Binding-site contacts:
Ligand atom C28 contacts residue ARG108 of chain 1.A at 3.6 Å.
Ligand atom C4 contacts residue SER112 of chain 1.A at 3.5 Å.
Ligand atom C3 contacts residue TYR28 of chain 1.A at 3.5 Å (hydrophobic).
Ligand atom C27 contacts residue VAL68 of chain 1.A at 4.0 Å (hydrophobic).
Ligand atom C23 contacts residue HIS231 of chain 1.A at 3.5 Å.
Ligand atom C18 contacts residue VAL68 of chain 1.A at 3.6 Å (hydrophobic).
Ligand atom O2 contacts residue SER109 of chain 1.A at 3.4 Å.
Ligand atom C4 contacts residue CYS122 of chain 1.A at 3.5 Å (hydrophobic).
Ligand atom O1 contacts residue ARG108 of chain 1.A at 2.9 Å (salt-bridge).
Ligand atom C1 contacts residue ARG108 of chain 1.A at 3.8 Å.
Ligand atom C22 contacts residue HIS139 of chain 1.A at 3.7 Å.
Ligand atom O2 contacts residue SER112 of chain 1.A at 2.9 Å (h-bond).
Ligand atom C6 contacts residue TRP120 of chain 1.A at 3.9 Å (hydrophobic).
Ligand atom C9 contacts residue TRP120 of chain 1.A at 3.5 Å (hydrophobic).
Ligand atom C10 contacts residue SER109 of chain 1.A at 3.9 Å.
Ligand atom C27 contacts residue HIS231 of chain 1.A at 3.8 Å.
Ligand atom C7 contacts residue SER109 of chain 1.A at 3.5 Å.
Ligand atom O2 contacts residue TYR28 of chain 1.A at 2.7 Å (h-bond).
Ligand atom O3 contacts residue TYR235 of chain 1.A at 3.7 Å.
Ligand atom C2 contacts residue TYR28 of chain 1.A at 4.0 Å (hydrophobic).
Ligand atom O2 contacts residue ARG108 of chain 1.A at 3.9 Å.
Ligand atom C28 contacts residue TYR28 of chain 1.A at 3.8 Å (hydrophobic).
Ligand atom C3 contacts residue TYR32 of chain 1.A at 3.9 Å (hydrophobic).
Ligand atom C1 contacts residue SER71 of chain 1.A at 3.8 Å.
Ligand atom C25 contacts residue HIS231 of chain 1.A at 3.7 Å.
Ligand atom C3 contacts residue SER112 of chain 1.A at 3.6 Å.
Ligand atom C21 contacts residue VAL134 of chain 1.A at 3.9 Å (hydrophobic).
Ligand atom C5 contacts residue SER109 of chain 1.A at 3.6 Å.
Ligand atom C24 contacts residue HIS139 of chain 1.A at 3.4 Å.
Ligand atom C12 contacts residue VAL134 of chain 1.A at 3.7 Å (hydrophobic).
Ligand atom C26 contacts residue LEU61 of chain 1.A at 3.7 Å (hydrophobic).
Ligand atom O1 contacts residue SER71 of chain 1.A at 2.8 Å (h-bond).
Ligand atom O3 contacts residue HIS231 of chain 1.A at 2.8 Å (h-bond).
Ligand atom C25 contacts residue HIS139 of chain 1.A at 3.6 Å.
Ligand atom C5 contacts residue LEU67 of chain 1.A at 4.0 Å (hydrophobic).
Ligand atom C23 contacts residue HIS139 of chain 1.A at 3.8 Å.
Ligand atom C3 contacts residue CYS122 of chain 1.A at 3.9 Å (hydrophobic).
Ligand atom C10 contacts residue SER71 of chain 1.A at 3.8 Å.
Ligand atom O3 contacts residue HIS139 of chain 1.A at 2.8 Å (h-bond).
Ligand atom C6 contacts residue SER109 of chain 1.A at 3.4 Å.

This small molecule binds to this protein.
Small molecule (SMILES): C=C1[C@H](O)CC(=C/C=C2\CCC[C@]3(C)/C(=C(\C)CCCC(C)(C)O)CC[C@@H]23)C[C@H]1O

Sequence of chain 1.A:
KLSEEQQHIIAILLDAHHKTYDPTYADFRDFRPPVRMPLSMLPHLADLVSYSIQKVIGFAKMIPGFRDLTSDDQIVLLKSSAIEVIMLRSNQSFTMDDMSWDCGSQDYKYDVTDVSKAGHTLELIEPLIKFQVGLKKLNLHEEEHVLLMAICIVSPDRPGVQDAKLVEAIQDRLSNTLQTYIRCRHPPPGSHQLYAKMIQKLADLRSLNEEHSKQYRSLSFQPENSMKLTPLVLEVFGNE